The small molecule below binds the protein below.
Small molecule (SMILES): CC(=O)N[C@H]1[C@H](O[C@H]2[C@H](O)[C@@H](NC(C)=O)CO[C@@H]2CO)O[C@H](CO)[C@@H](O)[C@@H]1O

Binding-site contacts:
Ligand atom N2 contacts residue ASN704 of chain 1.A at 2.8 Å (h-bond).
Ligand atom O7 contacts residue ASN704 of chain 1.A at 4.0 Å.
Ligand atom O5 contacts residue GLN1058 of chain 1.A at 4.3 Å.
Ligand atom O7 contacts residue GLN913 of chain 1.A at 3.2 Å (h-bond).
Ligand atom C7 contacts residue PHE705 of chain 1.A at 3.8 Å (hydrophobic).
Ligand atom C4 contacts residue ASN704 of chain 1.A at 4.3 Å.
Ligand atom C6 contacts residue LEU909 of chain 1.A at 4.0 Å (hydrophobic).
Ligand atom C7 contacts residue THR706 of chain 1.A at 3.8 Å.
Ligand atom C2 contacts residue ASN704 of chain 1.A at 2.5 Å.
Ligand atom N2 contacts residue GLN1058 of chain 1.A at 3.6 Å.
Ligand atom C7 contacts residue ASN704 of chain 1.A at 3.6 Å.
Ligand atom O6 contacts residue LEU909 of chain 1.A at 3.6 Å.
Ligand atom O7 contacts residue PHE705 of chain 1.A at 2.9 Å (h-bond).
Ligand atom C8 contacts residue PHE705 of chain 1.A at 4.5 Å (hydrophobic).
Ligand atom C8 contacts residue THR706 of chain 1.A at 3.4 Å.
Ligand atom O7 contacts residue THR706 of chain 1.A at 3.4 Å (h-bond).
Ligand atom C5 contacts residue ASN704 of chain 1.A at 3.7 Å.
Ligand atom O3 contacts residue LEU909 of chain 1.A at 4.0 Å.
Ligand atom O6 contacts residue ASN704 of chain 1.A at 4.1 Å.
Ligand atom O3 contacts residue GLN913 of chain 1.A at 4.4 Å.
Ligand atom C1 contacts residue GLN1058 of chain 1.A at 3.3 Å.
Ligand atom C4 contacts residue LEU909 of chain 1.A at 4.4 Å (hydrophobic).
Ligand atom C2 contacts residue GLN1058 of chain 1.A at 4.4 Å.
Ligand atom O5 contacts residue ASN704 of chain 1.A at 2.5 Å (h-bond).
Ligand atom C1 contacts residue ASN704 of chain 1.A at 1.4 Å.
Ligand atom C3 contacts residue ASN704 of chain 1.A at 3.7 Å.
Ligand atom C7 contacts residue GLN913 of chain 1.A at 4.2 Å.

Sequence of chain 1.A:
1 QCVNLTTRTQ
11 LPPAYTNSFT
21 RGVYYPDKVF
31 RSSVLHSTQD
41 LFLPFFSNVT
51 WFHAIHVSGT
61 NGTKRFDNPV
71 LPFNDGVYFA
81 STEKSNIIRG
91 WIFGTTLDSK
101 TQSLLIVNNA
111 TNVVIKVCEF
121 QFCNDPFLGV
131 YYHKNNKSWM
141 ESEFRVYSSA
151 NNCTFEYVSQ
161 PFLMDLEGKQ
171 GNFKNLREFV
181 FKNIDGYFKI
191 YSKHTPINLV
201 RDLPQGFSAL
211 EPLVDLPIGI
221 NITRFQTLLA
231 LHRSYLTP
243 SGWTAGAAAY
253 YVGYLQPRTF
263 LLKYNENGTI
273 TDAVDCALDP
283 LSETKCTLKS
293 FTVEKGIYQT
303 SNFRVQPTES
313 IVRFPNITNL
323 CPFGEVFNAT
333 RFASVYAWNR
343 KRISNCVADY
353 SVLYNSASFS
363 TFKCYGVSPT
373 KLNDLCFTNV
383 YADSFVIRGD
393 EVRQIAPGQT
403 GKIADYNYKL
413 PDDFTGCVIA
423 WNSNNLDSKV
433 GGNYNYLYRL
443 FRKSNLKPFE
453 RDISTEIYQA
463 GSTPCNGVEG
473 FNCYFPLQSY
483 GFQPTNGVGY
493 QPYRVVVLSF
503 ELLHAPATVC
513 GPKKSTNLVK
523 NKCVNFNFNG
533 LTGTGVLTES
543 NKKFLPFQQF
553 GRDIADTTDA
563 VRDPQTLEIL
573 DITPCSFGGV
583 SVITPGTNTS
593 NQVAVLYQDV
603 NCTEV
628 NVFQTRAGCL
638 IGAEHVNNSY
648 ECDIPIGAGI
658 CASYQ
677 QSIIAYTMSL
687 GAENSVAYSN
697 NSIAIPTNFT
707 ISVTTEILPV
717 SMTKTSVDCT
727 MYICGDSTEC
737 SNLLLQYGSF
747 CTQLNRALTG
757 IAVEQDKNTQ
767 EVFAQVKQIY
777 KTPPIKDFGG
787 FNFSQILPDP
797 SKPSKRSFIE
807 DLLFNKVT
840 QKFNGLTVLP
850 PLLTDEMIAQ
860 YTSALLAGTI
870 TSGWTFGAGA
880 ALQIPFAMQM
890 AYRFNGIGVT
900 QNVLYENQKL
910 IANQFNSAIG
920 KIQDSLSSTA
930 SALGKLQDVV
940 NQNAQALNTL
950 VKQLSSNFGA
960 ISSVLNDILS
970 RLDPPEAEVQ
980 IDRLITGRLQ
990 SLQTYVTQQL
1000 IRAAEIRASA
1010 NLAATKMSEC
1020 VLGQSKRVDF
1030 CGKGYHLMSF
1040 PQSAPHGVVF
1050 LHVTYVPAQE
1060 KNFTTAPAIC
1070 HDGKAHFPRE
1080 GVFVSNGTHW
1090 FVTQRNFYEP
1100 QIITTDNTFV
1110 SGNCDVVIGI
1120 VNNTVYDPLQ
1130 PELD